The small molecule below binds the protein below.
Small molecule (SMILES): CCO/N=C/c1ccc(OCC[C@@H](C)CCN2CCN(c3ccncc3)C2=O)cc1

Binding-site contacts:
Ligand atom CAK contacts residue PHE135 of chain 4.A at 3.7 Å (hydrophobic).
Ligand atom CAX contacts residue TRP203 of chain 4.A at 3.5 Å (hydrophobic).
Ligand atom CAJ contacts residue PHE155 of chain 4.A at 3.7 Å (hydrophobic).
Ligand atom OAC contacts residue ILE113 of chain 4.A at 3.3 Å (h-bond).
Ligand atom CAS contacts residue TRP203 of chain 4.A at 3.4 Å (hydrophobic).
Ligand atom CAS contacts residue ASN228 of chain 4.A at 3.8 Å.
Ligand atom NAT contacts residue PHE155 of chain 4.A at 3.9 Å.
Ligand atom CAA contacts residue SER178 of chain 4.A at 3.5 Å.
Ligand atom OAC contacts residue ASP112 of chain 4.A at 3.7 Å.
Ligand atom CAO contacts residue ILE111 of chain 4.A at 3.8 Å (hydrophobic).
Ligand atom CAG contacts residue TRP203 of chain 4.A at 3.7 Å (hydrophobic).
Ligand atom CBA contacts residue TRP203 of chain 4.A at 3.5 Å (hydrophobic).
Ligand atom CAN contacts residue ILE111 of chain 4.A at 3.6 Å (hydrophobic).
Ligand atom OAW contacts residue MET195 of chain 4.A at 3.2 Å.
Ligand atom CAJ contacts residue ILE24 of chain 4.C at 3.9 Å (hydrophobic).
Ligand atom CAH contacts residue ASP112 of chain 4.A at 3.4 Å.
Ligand atom OAC contacts residue TRP203 of chain 4.A at 3.9 Å.
Ligand atom CAG contacts residue ASN228 of chain 4.A at 3.2 Å.
Ligand atom CAA contacts residue PRO177 of chain 4.A at 3.2 Å (hydrophobic).
Ligand atom CAD contacts residue PHE137 of chain 4.A at 3.8 Å (hydrophobic).
Ligand atom CAM contacts residue PHE155 of chain 4.A at 3.8 Å (hydrophobic).
Ligand atom CAE contacts residue GLN202 of chain 4.A at 3.4 Å.
Ligand atom NBD contacts residue ASN228 of chain 4.A at 3.9 Å.
Ligand atom CBA contacts residue ASN228 of chain 4.A at 3.7 Å.
Ligand atom CAG contacts residue GLN202 of chain 4.A at 3.4 Å.
Ligand atom CAE contacts residue ASN228 of chain 4.A at 3.4 Å.
Ligand atom CAL contacts residue PHE155 of chain 4.A at 3.7 Å (hydrophobic).
Ligand atom NBC contacts residue TRP203 of chain 4.A at 3.8 Å.
Ligand atom CAN contacts residue PHE135 of chain 4.A at 3.7 Å (hydrophobic).
Ligand atom NBD contacts residue TRP203 of chain 4.A at 3.2 Å.
Ligand atom CAR contacts residue TYR201 of chain 4.A at 3.4 Å (hydrophobic).
Ligand atom CAH contacts residue THR114 of chain 4.A at 3.8 Å.
Ligand atom CAM contacts residue PRO177 of chain 4.A at 3.7 Å (hydrophobic).
Ligand atom CAS contacts residue TYR201 of chain 4.A at 3.6 Å (hydrophobic).
Ligand atom CAI contacts residue PHE135 of chain 4.A at 3.7 Å (hydrophobic).
Ligand atom CAI contacts residue VAL192 of chain 4.A at 3.8 Å (hydrophobic).
Ligand atom CAA contacts residue VAL179 of chain 4.A at 3.4 Å (hydrophobic).
Ligand atom CAF contacts residue ASP112 of chain 4.A at 3.6 Å.
Ligand atom CAA contacts residue TYR153 of chain 4.A at 3.9 Å (hydrophobic).
Ligand atom CAF contacts residue THR114 of chain 4.A at 3.6 Å.

Sequence of chain 4.C:
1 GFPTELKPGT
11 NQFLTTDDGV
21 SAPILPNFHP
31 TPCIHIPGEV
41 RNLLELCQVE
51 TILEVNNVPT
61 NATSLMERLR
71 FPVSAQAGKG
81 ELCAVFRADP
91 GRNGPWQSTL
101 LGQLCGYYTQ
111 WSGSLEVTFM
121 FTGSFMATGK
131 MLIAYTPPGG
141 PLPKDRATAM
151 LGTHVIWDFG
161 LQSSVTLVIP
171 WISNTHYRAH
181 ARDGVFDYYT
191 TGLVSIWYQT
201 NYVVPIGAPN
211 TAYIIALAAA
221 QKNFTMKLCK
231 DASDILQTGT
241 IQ

Sequence of chain 4.A:
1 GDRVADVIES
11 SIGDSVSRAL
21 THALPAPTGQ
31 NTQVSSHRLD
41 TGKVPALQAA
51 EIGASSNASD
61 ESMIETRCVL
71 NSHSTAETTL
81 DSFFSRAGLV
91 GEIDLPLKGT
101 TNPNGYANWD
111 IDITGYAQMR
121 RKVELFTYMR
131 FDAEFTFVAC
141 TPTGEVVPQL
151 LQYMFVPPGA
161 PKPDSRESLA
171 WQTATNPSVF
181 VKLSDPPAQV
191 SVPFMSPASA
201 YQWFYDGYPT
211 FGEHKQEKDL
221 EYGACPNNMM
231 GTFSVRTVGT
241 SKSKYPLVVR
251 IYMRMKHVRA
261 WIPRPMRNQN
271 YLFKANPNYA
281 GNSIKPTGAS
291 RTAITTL

Sequence of chain 3.C:
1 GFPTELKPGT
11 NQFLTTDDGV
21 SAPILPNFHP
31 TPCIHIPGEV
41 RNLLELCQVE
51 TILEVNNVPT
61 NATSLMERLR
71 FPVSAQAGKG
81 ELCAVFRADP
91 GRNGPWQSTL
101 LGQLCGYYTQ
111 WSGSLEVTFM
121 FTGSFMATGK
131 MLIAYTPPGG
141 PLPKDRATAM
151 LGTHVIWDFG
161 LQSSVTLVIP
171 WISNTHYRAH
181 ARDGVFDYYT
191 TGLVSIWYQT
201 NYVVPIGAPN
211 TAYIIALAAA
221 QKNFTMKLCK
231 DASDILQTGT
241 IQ